Binding-site contacts:
Ligand atom N contacts residue SER90 of chain 1.B at 3.0 Å (h-bond).
Ligand atom N contacts residue HIS87 of chain 1.B at 2.7 Å (h-bond).
Ligand atom CB contacts residue ILE89 of chain 1.B at 3.2 Å (hydrophobic).
Ligand atom OH contacts residue GLY107 of chain 1.B at 3.1 Å (h-bond).
Ligand atom C contacts residue TYR91 of chain 1.B at 3.6 Å (hydrophobic).
Ligand atom OD1 contacts residue PHE134 of chain 1.B at 3.3 Å.
Ligand atom C contacts residue TYR91 of chain 1.B at 3.5 Å (hydrophobic).
Ligand atom CG contacts residue ILE89 of chain 1.B at 3.4 Å (hydrophobic).
Ligand atom CB contacts residue PHE134 of chain 1.B at 3.5 Å (hydrophobic).
Ligand atom O contacts residue ILE92 of chain 1.B at 2.9 Å (h-bond).
Ligand atom OH contacts residue GLU109 of chain 1.B at 2.9 Å (salt-bridge).
Ligand atom C contacts residue ILE92 of chain 1.B at 3.5 Å (hydrophobic).
Ligand atom ND2 contacts residue ILE89 of chain 1.B at 2.6 Å (h-bond).
Ligand atom CB contacts residue ILE89 of chain 1.B at 3.6 Å (hydrophobic).
Ligand atom C contacts residue ASP34 of chain 1.B at 3.6 Å.
Ligand atom CG contacts residue SER90 of chain 1.B at 3.4 Å.
Ligand atom N contacts residue ILE92 of chain 1.B at 2.8 Å (h-bond).
Ligand atom CA contacts residue TYR91 of chain 1.B at 3.2 Å (hydrophobic).
Ligand atom CD2 contacts residue SER90 of chain 1.B at 3.5 Å.
Ligand atom N contacts residue ASP34 of chain 1.B at 2.9 Å (salt-bridge).
Ligand atom CE1 contacts residue GLY107 of chain 1.B at 3.5 Å.
Ligand atom CG contacts residue TYR91 of chain 1.B at 3.5 Å (hydrophobic).
Ligand atom OH contacts residue HIS112 of chain 1.B at 3.5 Å.
Ligand atom OG1 contacts residue VAL86 of chain 1.B at 3.4 Å.
Ligand atom CZ contacts residue GLU109 of chain 1.B at 3.3 Å.
Ligand atom ND2 contacts residue ASP34 of chain 1.B at 3.3 Å (salt-bridge).
Ligand atom CA contacts residue HIS87 of chain 1.B at 3.5 Å.
Ligand atom CA contacts residue SER90 of chain 1.B at 3.5 Å.
Ligand atom CG2 contacts residue TYR138 of chain 1.B at 3.6 Å (hydrophobic).
Ligand atom NZ contacts residue GLU109 of chain 1.B at 3.0 Å.
Ligand atom CE contacts residue GLU109 of chain 1.B at 3.3 Å.
Ligand atom CE2 contacts residue GLU109 of chain 1.B at 3.1 Å.
Ligand atom CA contacts residue ILE92 of chain 1.B at 3.2 Å (hydrophobic).
Ligand atom ND2 contacts residue VAL86 of chain 1.B at 3.0 Å (h-bond).
Ligand atom CD contacts residue GLU109 of chain 1.B at 3.1 Å.
Ligand atom CD1 contacts residue HIS87 of chain 1.B at 3.4 Å.
Ligand atom CD1 contacts residue SER90 of chain 1.B at 3.5 Å.
Ligand atom CB contacts residue TYR138 of chain 1.B at 3.5 Å (hydrophobic).
Ligand atom CA contacts residue ASP34 of chain 1.B at 3.4 Å.
Ligand atom O contacts residue TYR91 of chain 1.B at 3.3 Å.

Sequence of chain 1.B:
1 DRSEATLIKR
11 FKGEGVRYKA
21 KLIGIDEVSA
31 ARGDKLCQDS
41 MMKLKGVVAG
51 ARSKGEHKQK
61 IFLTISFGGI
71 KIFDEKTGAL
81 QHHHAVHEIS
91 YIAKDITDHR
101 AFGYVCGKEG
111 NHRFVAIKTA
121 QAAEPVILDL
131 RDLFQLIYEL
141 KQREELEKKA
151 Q

This small molecule binds to this protein.
Small molecule (SMILES): C[C@@H](O)[C@H](NC(=O)[C@@H]1CCCN1C(=O)[C@H](CC(N)=O)NC(=O)[C@H](CCC(=O)O)NC(=O)[C@H](Cc1ccc(O)cc1)NC(=O)CNC(=O)[C@@H](N)CC(N)=O)C(=O)N[C@@H](Cc1ccc(O)cc1)C(=O)N[C@@H](CCCCN)C(=O)O